Binding-site contacts:
Ligand atom O7 contacts residue ASN135 of chain 1.A at 3.9 Å.
Ligand atom C5 contacts residue ASN135 of chain 1.A at 3.6 Å.
Ligand atom C3 contacts residue ASN135 of chain 1.A at 4.2 Å.
Ligand atom O6 contacts residue PRO132 of chain 1.A at 4.5 Å.
Ligand atom C7 contacts residue ASN135 of chain 1.A at 3.6 Å.
Ligand atom C2 contacts residue ASN135 of chain 1.A at 2.9 Å.
Ligand atom C1 contacts residue ASN135 of chain 1.A at 1.8 Å.
Ligand atom C8 contacts residue ASN135 of chain 1.A at 4.1 Å.
Ligand atom N2 contacts residue ASN135 of chain 1.A at 3.5 Å (h-bond).
Ligand atom O5 contacts residue ASN135 of chain 1.A at 2.2 Å (h-bond).
Ligand atom C4 contacts residue ASN135 of chain 1.A at 4.3 Å.

Sequence of chain 1.A:
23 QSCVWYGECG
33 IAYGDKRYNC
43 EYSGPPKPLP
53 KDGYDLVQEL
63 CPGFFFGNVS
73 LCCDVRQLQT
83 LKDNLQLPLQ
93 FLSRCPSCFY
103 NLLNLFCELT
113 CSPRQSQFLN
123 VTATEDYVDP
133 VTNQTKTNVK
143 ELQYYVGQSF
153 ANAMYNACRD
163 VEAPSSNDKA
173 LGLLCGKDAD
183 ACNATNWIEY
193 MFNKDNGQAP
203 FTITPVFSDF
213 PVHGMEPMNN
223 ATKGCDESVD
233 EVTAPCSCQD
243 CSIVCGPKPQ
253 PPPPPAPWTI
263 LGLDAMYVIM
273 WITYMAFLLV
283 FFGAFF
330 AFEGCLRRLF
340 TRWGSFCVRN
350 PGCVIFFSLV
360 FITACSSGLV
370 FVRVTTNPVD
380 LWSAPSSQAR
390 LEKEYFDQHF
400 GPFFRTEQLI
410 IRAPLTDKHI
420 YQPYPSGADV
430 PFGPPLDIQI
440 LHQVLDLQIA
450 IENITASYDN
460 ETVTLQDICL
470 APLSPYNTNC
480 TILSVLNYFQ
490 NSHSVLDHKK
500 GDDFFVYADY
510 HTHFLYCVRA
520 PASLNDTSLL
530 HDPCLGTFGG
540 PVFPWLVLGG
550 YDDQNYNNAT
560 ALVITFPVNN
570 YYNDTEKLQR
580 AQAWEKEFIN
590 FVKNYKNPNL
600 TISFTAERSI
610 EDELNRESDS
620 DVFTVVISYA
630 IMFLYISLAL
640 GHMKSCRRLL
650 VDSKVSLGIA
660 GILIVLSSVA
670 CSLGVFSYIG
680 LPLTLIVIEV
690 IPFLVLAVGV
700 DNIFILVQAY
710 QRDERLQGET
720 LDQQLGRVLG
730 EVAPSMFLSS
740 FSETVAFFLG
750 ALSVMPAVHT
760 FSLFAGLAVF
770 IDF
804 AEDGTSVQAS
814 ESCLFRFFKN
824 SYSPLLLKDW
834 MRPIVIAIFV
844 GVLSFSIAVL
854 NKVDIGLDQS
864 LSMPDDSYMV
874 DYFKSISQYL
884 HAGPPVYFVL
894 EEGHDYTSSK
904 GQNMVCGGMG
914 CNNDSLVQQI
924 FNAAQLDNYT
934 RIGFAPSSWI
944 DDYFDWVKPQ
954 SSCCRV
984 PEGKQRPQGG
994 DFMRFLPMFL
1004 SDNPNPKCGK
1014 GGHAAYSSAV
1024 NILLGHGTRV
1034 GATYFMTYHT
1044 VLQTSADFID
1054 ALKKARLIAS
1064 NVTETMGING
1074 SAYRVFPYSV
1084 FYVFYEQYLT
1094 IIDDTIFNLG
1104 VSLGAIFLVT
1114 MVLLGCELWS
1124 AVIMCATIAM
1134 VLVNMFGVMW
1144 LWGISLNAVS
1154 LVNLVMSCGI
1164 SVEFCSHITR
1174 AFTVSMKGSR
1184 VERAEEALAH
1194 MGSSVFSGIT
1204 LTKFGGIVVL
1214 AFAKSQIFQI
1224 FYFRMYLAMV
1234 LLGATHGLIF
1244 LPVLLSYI

This protein binds this small molecule.
Small molecule (SMILES): CC(=O)N[C@@H]1[C@@H](O)[C@H](O)[C@@H](CO)O[C@H]1O